This small molecule binds to this protein.
Small molecule (SMILES): CN(C)/C=C/C(=O)c1ccccc1O

Sequence of chain 1.B:
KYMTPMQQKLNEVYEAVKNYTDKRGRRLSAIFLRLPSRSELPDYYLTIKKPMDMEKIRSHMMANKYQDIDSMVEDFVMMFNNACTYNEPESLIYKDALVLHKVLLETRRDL

Binding-site contacts:
Ligand atom CAA contacts residue LEU51 of chain 1.B at 4.0 Å (hydrophobic).
Ligand atom CAL contacts residue ALA93 of chain 1.B at 4.1 Å (hydrophobic).
Ligand atom CAI contacts residue ILE41 of chain 1.B at 3.4 Å (hydrophobic).
Ligand atom CAI contacts residue LEU45 of chain 1.B at 3.6 Å (hydrophobic).
Ligand atom CAK contacts residue TYR54 of chain 1.B at 3.5 Å (hydrophobic).
Ligand atom CAJ contacts residue PHE42 of chain 1.B at 4.1 Å (hydrophobic).
Ligand atom CAH contacts residue PRO46 of chain 1.B at 3.9 Å (hydrophobic).
Ligand atom NAB contacts residue LEU51 of chain 1.B at 3.5 Å.
Ligand atom CAI contacts residue ARG44 of chain 1.B at 4.2 Å.
Ligand atom OAM contacts residue ASN92 of chain 1.B at 3.9 Å.
Ligand atom OAM contacts residue ALA93 of chain 1.B at 3.2 Å.
Ligand atom CAI contacts residue PHE42 of chain 1.B at 3.6 Å (hydrophobic).
Ligand atom CAK contacts residue MET62 of chain 1.B at 3.5 Å (hydrophobic).
Ligand atom OAN contacts residue ASN97 of chain 1.B at 2.9 Å (h-bond).
Ligand atom CAJ contacts residue ASP63 of chain 1.B at 4.1 Å.
Ligand atom CAJ contacts residue LEU45 of chain 1.B at 3.2 Å (hydrophobic).
Ligand atom CAD contacts residue LEU51 of chain 1.B at 3.8 Å (hydrophobic).
Ligand atom OAN contacts residue TYR54 of chain 1.B at 3.7 Å.
Ligand atom CAF contacts residue TYR54 of chain 1.B at 4.1 Å (hydrophobic).
Ligand atom CAF contacts residue ASN97 of chain 1.B at 4.0 Å.
Ligand atom CAA contacts residue ILE103 of chain 1.B at 3.7 Å (hydrophobic).
Ligand atom CAG contacts residue LEU45 of chain 1.B at 4.0 Å (hydrophobic).
Ligand atom CAE contacts residue ILE103 of chain 1.B at 4.1 Å (hydrophobic).
Ligand atom CAJ contacts residue MET62 of chain 1.B at 3.4 Å (hydrophobic).
Ligand atom CAL contacts residue LEU45 of chain 1.B at 3.7 Å (hydrophobic).
Ligand atom CAH contacts residue ILE41 of chain 1.B at 3.4 Å (hydrophobic).
Ligand atom CAG contacts residue TYR54 of chain 1.B at 4.1 Å (hydrophobic).
Ligand atom CAH contacts residue LEU45 of chain 1.B at 3.9 Å (hydrophobic).
Ligand atom CAJ contacts residue MET89 of chain 1.B at 3.9 Å (hydrophobic).
Ligand atom CAE contacts residue PRO46 of chain 1.B at 3.9 Å (hydrophobic).
Ligand atom NAB contacts residue ILE103 of chain 1.B at 3.9 Å.
Ligand atom OAM contacts residue TYR54 of chain 1.B at 2.6 Å (h-bond).
Ligand atom CAK contacts residue LEU45 of chain 1.B at 3.3 Å (hydrophobic).
Ligand atom CAD contacts residue ASN97 of chain 1.B at 3.9 Å.
Ligand atom CAL contacts residue TYR54 of chain 1.B at 3.1 Å (hydrophobic).
Ligand atom CAK contacts residue MET89 of chain 1.B at 4.0 Å (hydrophobic).
Ligand atom CAC contacts residue ILE103 of chain 1.B at 4.1 Å (hydrophobic).
Ligand atom CAA contacts residue ASN97 of chain 1.B at 3.8 Å.
Ligand atom CAD contacts residue ILE103 of chain 1.B at 3.6 Å (hydrophobic).
Ligand atom CAC contacts residue GLU50 of chain 1.B at 4.1 Å.